Binding-site contacts:
Ligand atom N01 contacts residue ILE196 of chain 1.A at 3.4 Å.
Ligand atom C19 contacts residue LEU232 of chain 1.A at 4.0 Å (hydrophobic).
Ligand atom C18 contacts residue LEU232 of chain 1.A at 3.8 Å (hydrophobic).
Ligand atom C16 contacts residue LEU232 of chain 1.A at 3.7 Å (hydrophobic).
Ligand atom C02 contacts residue THR236 of chain 1.A at 4.1 Å.
Ligand atom C15 contacts residue THR233 of chain 1.A at 3.2 Å.
Ligand atom N09 contacts residue THR236 of chain 1.A at 4.3 Å.
Ligand atom C17 contacts residue LEU232 of chain 1.A at 3.9 Å (hydrophobic).
Ligand atom C13 contacts residue LEU232 of chain 1.A at 4.2 Å (hydrophobic).
Ligand atom C15 contacts residue THR236 of chain 1.A at 4.4 Å.
Ligand atom C02 contacts residue ILE196 of chain 1.A at 3.8 Å (hydrophobic).
Ligand atom C19 contacts residue LYS200 of chain 1.A at 4.4 Å.
Ligand atom C19 contacts residue PHE203 of chain 1.A at 4.2 Å (hydrophobic).
Ligand atom N03 contacts residue ILE196 of chain 1.A at 3.9 Å.
Ligand atom C16 contacts residue ARG229 of chain 1.A at 3.5 Å.
Ligand atom C07 contacts residue THR236 of chain 1.A at 4.3 Å.
Ligand atom O11 contacts residue LYS200 of chain 1.A at 4.4 Å.
Ligand atom C15 contacts residue LEU232 of chain 1.A at 3.8 Å (hydrophobic).
Ligand atom S21 contacts residue THR236 of chain 1.A at 4.2 Å.
Ligand atom C04 contacts residue THR236 of chain 1.A at 4.1 Å.
Ligand atom N03 contacts residue THR236 of chain 1.A at 4.0 Å.
Ligand atom C17 contacts residue ARG229 of chain 1.A at 4.5 Å.
Ligand atom O14 contacts residue THR236 of chain 1.A at 4.0 Å.
Ligand atom C16 contacts residue THR233 of chain 1.A at 3.3 Å.
Ligand atom C20 contacts residue LEU232 of chain 1.A at 4.5 Å (hydrophobic).
Ligand atom C15 contacts residue ARG229 of chain 1.A at 4.2 Å.
Ligand atom C18 contacts residue ARG229 of chain 1.A at 4.4 Å.
Ligand atom O14 contacts residue LEU232 of chain 1.A at 4.4 Å.
Ligand atom C20 contacts residue LYS200 of chain 1.A at 3.8 Å.

Sequence of chain 1.A:
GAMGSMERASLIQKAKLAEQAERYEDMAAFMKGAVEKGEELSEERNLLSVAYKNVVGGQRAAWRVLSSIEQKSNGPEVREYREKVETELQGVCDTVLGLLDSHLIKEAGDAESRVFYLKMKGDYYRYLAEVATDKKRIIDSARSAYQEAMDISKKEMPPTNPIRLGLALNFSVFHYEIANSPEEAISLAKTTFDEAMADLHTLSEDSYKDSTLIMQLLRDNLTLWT

This small molecule binds to this protein.
Small molecule (SMILES): [H]/N=C(\N)c1cc(-c2ccccc2)c(CNC(=O)c2cccc3c2OCC3)s1